Binding-site contacts:
Ligand atom C49 contacts residue ASP244 of chain 1.B at 3.3 Å.
Ligand atom N11 contacts residue GLY246 of chain 1.B at 2.9 Å (h-bond).
Ligand atom C63 contacts residue THR88 of chain 1.B at 3.6 Å.
Ligand atom C45 contacts residue ASP48 of chain 1.B at 3.6 Å.
Ligand atom C7 contacts residue THR247 of chain 1.B at 3.7 Å.
Ligand atom C36 contacts residue GLY246 of chain 1.B at 3.7 Å.
Ligand atom O77 contacts residue GLN89 of chain 1.B at 3.0 Å (h-bond).
Ligand atom C58 contacts residue TYR214 of chain 1.B at 3.8 Å (hydrophobic).
Ligand atom C41 contacts residue GLN89 of chain 1.B at 3.2 Å.
Ligand atom C5 contacts residue GLY246 of chain 1.B at 3.3 Å.
Ligand atom N39 contacts residue THR248 of chain 1.B at 3.3 Å (h-bond).
Ligand atom N52 contacts residue ASP244 of chain 1.B at 2.8 Å (salt-bridge).
Ligand atom C61 contacts residue PRO86 of chain 1.B at 3.4 Å (hydrophobic).
Ligand atom C13 contacts residue GLY246 of chain 1.B at 3.6 Å.
Ligand atom C18 contacts residue GLY246 of chain 1.B at 3.6 Å.
Ligand atom C65 contacts residue THR88 of chain 1.B at 3.2 Å.
Ligand atom O47 contacts residue GLY50 of chain 1.B at 3.5 Å (h-bond).
Ligand atom CL1 contacts residue ARG251 of chain 1.B at 3.5 Å.
Ligand atom O47 contacts residue SER51 of chain 1.B at 3.6 Å.
Ligand atom O77 contacts residue THR88 of chain 1.B at 3.3 Å (h-bond).
Ligand atom O47 contacts residue TYR87 of chain 1.B at 3.4 Å.
Ligand atom C30 contacts residue GLN28 of chain 1.B at 3.6 Å.
Ligand atom C45 contacts residue ASP244 of chain 1.B at 3.7 Å.
Ligand atom C15 contacts residue GLY246 of chain 1.B at 3.5 Å.
Ligand atom N11 contacts residue THR247 of chain 1.B at 3.6 Å (h-bond).
Ligand atom C69 contacts residue VAL85 of chain 1.B at 3.6 Å (hydrophobic).
Ligand atom C4 contacts residue THR248 of chain 1.B at 3.8 Å.
Ligand atom O47 contacts residue ASP48 of chain 1.B at 2.6 Å (salt-bridge).
Ligand atom C13 contacts residue TYR87 of chain 1.B at 3.7 Å (hydrophobic).
Ligand atom C36 contacts residue THR248 of chain 1.B at 3.3 Å.
Ligand atom C69 contacts residue TYR87 of chain 1.B at 3.6 Å (hydrophobic).
Ligand atom N52 contacts residue GLY50 of chain 1.B at 3.1 Å (h-bond).
Ligand atom C54 contacts residue GLY50 of chain 1.B at 3.5 Å.
Ligand atom C58 contacts residue GLY50 of chain 1.B at 3.3 Å.
Ligand atom C41 contacts residue TYR87 of chain 1.B at 3.6 Å (hydrophobic).
Ligand atom C54 contacts residue ASP244 of chain 1.B at 3.5 Å.
Ligand atom C5 contacts residue THR247 of chain 1.B at 3.8 Å.
Ligand atom O77 contacts residue TYR87 of chain 1.B at 3.5 Å.
Ligand atom C15 contacts residue ASP48 of chain 1.B at 3.6 Å.
Ligand atom C30 contacts residue ILE126 of chain 1.B at 3.8 Å (hydrophobic).

Sequence of chain 1.B:
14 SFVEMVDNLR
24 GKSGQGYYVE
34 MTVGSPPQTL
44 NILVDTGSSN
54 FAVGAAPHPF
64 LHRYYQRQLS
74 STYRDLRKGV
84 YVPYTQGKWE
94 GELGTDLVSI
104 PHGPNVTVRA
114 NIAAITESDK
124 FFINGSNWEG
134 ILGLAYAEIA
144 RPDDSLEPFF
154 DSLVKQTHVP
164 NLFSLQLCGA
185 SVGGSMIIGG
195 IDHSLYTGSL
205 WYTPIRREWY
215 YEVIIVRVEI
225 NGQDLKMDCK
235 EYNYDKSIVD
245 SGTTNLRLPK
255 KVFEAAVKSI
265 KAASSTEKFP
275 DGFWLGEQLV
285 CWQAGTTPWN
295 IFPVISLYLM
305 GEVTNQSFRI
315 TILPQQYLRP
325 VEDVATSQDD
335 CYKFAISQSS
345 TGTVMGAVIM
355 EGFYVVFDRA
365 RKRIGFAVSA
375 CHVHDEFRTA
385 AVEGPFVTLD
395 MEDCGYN

The small molecule below binds the protein below.
Small molecule (SMILES): CC(C)c1cccc(CNC[C@@H](O)[C@@H]2C[C@H](C)CCOCCCCNc3cc(cc(Cl)n3)C(=O)N2)c1